Sequence of chain 7.A:
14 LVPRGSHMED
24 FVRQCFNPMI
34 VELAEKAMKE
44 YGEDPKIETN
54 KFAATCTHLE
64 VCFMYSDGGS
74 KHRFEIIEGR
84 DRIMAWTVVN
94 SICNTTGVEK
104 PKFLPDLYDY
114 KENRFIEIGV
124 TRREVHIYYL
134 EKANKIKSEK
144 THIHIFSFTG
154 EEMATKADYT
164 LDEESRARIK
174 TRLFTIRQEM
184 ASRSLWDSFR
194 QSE

The protein below binds the small molecule below.
Small molecule (SMILES): O=C(NCCc1ccncc1)c1nc([C@@H]2CCCN2C(=O)OCc2ccccc2)[nH]c(=O)c1O

Binding-site contacts:
Ligand atom C28 contacts residue TYR44 of chain 7.A at 3.6 Å (hydrophobic).
Ligand atom O08 contacts residue GLU120 of chain 7.A at 2.9 Å (salt-bridge).
Ligand atom N32 contacts residue GLU46 of chain 7.A at 3.5 Å (salt-bridge).
Ligand atom C07 contacts residue GLU120 of chain 7.A at 3.5 Å.
Ligand atom O08 contacts residue MN1 of chain 7.D at 2.2 Å.
Ligand atom C11 contacts residue TYR131 of chain 7.A at 3.7 Å (hydrophobic).
Ligand atom O08 contacts residue HIS61 of chain 7.A at 3.0 Å (h-bond).
Ligand atom C07 contacts residue ILE121 of chain 7.A at 3.7 Å (hydrophobic).
Ligand atom C31 contacts residue GLU46 of chain 7.A at 4.0 Å.
Ligand atom O08 contacts residue LYS135 of chain 7.A at 3.3 Å.
Ligand atom C03 contacts residue MN1 of chain 7.D at 4.0 Å.
Ligand atom C07 contacts residue LYS135 of chain 7.A at 3.6 Å.
Ligand atom O25 contacts residue GLU81 of chain 7.A at 3.8 Å.
Ligand atom C07 contacts residue TYR131 of chain 7.A at 4.0 Å (hydrophobic).
Ligand atom O01 contacts residue MN1 of chain 7.D at 2.0 Å.
Ligand atom O01 contacts residue HIS61 of chain 7.A at 3.6 Å (h-bond).
Ligand atom N06 contacts residue TYR131 of chain 7.A at 3.6 Å (h-bond).
Ligand atom N26 contacts residue MN1 of chain 7.E at 3.8 Å.
Ligand atom C02 contacts residue GLU120 of chain 7.A at 3.3 Å.
Ligand atom C24 contacts residue GLU81 of chain 7.A at 3.8 Å.
Ligand atom O01 contacts residue MN1 of chain 7.E at 2.6 Å.
Ligand atom C24 contacts residue MN1 of chain 7.E at 2.9 Å.
Ligand atom O08 contacts residue TYR131 of chain 7.A at 3.7 Å.
Ligand atom O08 contacts residue GLY122 of chain 7.A at 3.7 Å.
Ligand atom O01 contacts residue ASP109 of chain 7.A at 3.3 Å (salt-bridge).
Ligand atom C12 contacts residue TYR131 of chain 7.A at 4.0 Å (hydrophobic).
Ligand atom O01 contacts residue GLU120 of chain 7.A at 2.4 Å (salt-bridge).
Ligand atom C29 contacts residue TYR44 of chain 7.A at 3.8 Å (hydrophobic).
Ligand atom C03 contacts residue MN1 of chain 7.E at 3.5 Å.
Ligand atom C07 contacts residue HIS61 of chain 7.A at 3.2 Å.
Ligand atom C33 contacts residue THR58 of chain 7.A at 3.8 Å.
Ligand atom C30 contacts residue TYR44 of chain 7.A at 3.5 Å (hydrophobic).
Ligand atom N06 contacts residue HIS61 of chain 7.A at 3.8 Å.
Ligand atom C02 contacts residue MN1 of chain 7.E at 3.4 Å.
Ligand atom C02 contacts residue MN1 of chain 7.D at 2.6 Å.
Ligand atom O25 contacts residue MN1 of chain 7.E at 2.4 Å.
Ligand atom C31 contacts residue TYR44 of chain 7.A at 3.9 Å (hydrophobic).
Ligand atom C07 contacts residue MN1 of chain 7.D at 2.7 Å.
Ligand atom C02 contacts residue HIS61 of chain 7.A at 3.5 Å.
Ligand atom O08 contacts residue ILE121 of chain 7.A at 2.7 Å (h-bond).